Binding-site contacts:
Ligand atom C8 contacts residue LEU137 of chain 1.A at 3.4 Å (hydrophobic).
Ligand atom C23 contacts residue GLY18 of chain 1.A at 3.3 Å.
Ligand atom C7 contacts residue ALA36 of chain 1.A at 3.6 Å (hydrophobic).
Ligand atom C19 contacts residue GLU17 of chain 1.A at 3.6 Å.
Ligand atom C17 contacts residue GLY90 of chain 1.A at 3.7 Å.
Ligand atom C7 contacts residue LEU137 of chain 1.A at 3.4 Å (hydrophobic).
Ligand atom C5 contacts residue LEU84 of chain 1.A at 3.5 Å (hydrophobic).
Ligand atom O1 contacts residue TYR86 of chain 1.A at 3.5 Å.
Ligand atom C4 contacts residue LEU84 of chain 1.A at 3.2 Å (hydrophobic).
Ligand atom N5 contacts residue GLU91 of chain 1.A at 2.7 Å (salt-bridge).
Ligand atom CL contacts residue ASP148 of chain 1.A at 3.2 Å.
Ligand atom C16 contacts residue GLY90 of chain 1.A at 3.5 Å.
Ligand atom N4 contacts residue CYS87 of chain 1.A at 3.1 Å (h-bond).
Ligand atom N1 contacts residue ALA36 of chain 1.A at 3.1 Å.
Ligand atom C6 contacts residue ALA36 of chain 1.A at 3.5 Å (hydrophobic).
Ligand atom C23 contacts residue GLY16 of chain 1.A at 3.7 Å.
Ligand atom C10 contacts residue LEU137 of chain 1.A at 3.6 Å (hydrophobic).
Ligand atom C7 contacts residue GLU85 of chain 1.A at 3.5 Å.
Ligand atom N5 contacts residue GLU17 of chain 1.A at 3.6 Å.
Ligand atom C21 contacts residue GLU91 of chain 1.A at 3.3 Å.
Ligand atom C5 contacts residue VAL68 of chain 1.A at 3.4 Å (hydrophobic).
Ligand atom C18 contacts residue LEU137 of chain 1.A at 3.5 Å (hydrophobic).
Ligand atom C22 contacts residue GLY16 of chain 1.A at 2.9 Å.
Ligand atom N1 contacts residue LEU137 of chain 1.A at 3.5 Å.
Ligand atom C18 contacts residue GLU134 of chain 1.A at 3.6 Å.
Ligand atom O1 contacts residue CYS87 of chain 1.A at 2.9 Å (h-bond).
Ligand atom N4 contacts residue TYR86 of chain 1.A at 3.7 Å.
Ligand atom C19 contacts residue GLU134 of chain 1.A at 3.2 Å.
Ligand atom N5 contacts residue GLU134 of chain 1.A at 3.4 Å (salt-bridge).
Ligand atom C21 contacts residue LEU15 of chain 1.A at 3.6 Å (hydrophobic).
Ligand atom N1 contacts residue GLU85 of chain 1.A at 2.9 Å (salt-bridge).
Ligand atom C19 contacts residue GLU91 of chain 1.A at 3.3 Å.
Ligand atom C22 contacts residue GLU17 of chain 1.A at 3.6 Å.
Ligand atom C20 contacts residue GLU17 of chain 1.A at 3.7 Å.
Ligand atom C21 contacts residue GLU17 of chain 1.A at 3.0 Å.
Ligand atom O1 contacts residue GLU85 of chain 1.A at 3.3 Å (salt-bridge).
Ligand atom C13 contacts residue CYS87 of chain 1.A at 3.3 Å (hydrophobic).
Ligand atom C17 contacts residue CYS87 of chain 1.A at 2.9 Å (hydrophobic).
Ligand atom C22 contacts residue LEU15 of chain 1.A at 3.6 Å (hydrophobic).
Ligand atom C20 contacts residue GLY18 of chain 1.A at 3.1 Å.

Sequence of chain 1.A:
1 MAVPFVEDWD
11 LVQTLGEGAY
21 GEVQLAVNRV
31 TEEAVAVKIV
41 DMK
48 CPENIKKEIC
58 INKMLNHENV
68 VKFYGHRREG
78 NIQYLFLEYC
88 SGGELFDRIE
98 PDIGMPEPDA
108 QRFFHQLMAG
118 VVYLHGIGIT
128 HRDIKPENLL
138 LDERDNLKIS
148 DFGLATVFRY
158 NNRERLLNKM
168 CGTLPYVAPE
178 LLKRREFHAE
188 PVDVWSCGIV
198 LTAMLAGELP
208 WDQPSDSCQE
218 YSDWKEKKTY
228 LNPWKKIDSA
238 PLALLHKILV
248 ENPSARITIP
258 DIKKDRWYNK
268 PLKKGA

The small molecule below binds the protein below.
Small molecule (SMILES): O=c1[nH]c2ccc(Cl)cc2c(N[C@@H]2CN3CCC2CC3)c1-c1nc2ccccc2[nH]1